Sequence of chain 1.C:
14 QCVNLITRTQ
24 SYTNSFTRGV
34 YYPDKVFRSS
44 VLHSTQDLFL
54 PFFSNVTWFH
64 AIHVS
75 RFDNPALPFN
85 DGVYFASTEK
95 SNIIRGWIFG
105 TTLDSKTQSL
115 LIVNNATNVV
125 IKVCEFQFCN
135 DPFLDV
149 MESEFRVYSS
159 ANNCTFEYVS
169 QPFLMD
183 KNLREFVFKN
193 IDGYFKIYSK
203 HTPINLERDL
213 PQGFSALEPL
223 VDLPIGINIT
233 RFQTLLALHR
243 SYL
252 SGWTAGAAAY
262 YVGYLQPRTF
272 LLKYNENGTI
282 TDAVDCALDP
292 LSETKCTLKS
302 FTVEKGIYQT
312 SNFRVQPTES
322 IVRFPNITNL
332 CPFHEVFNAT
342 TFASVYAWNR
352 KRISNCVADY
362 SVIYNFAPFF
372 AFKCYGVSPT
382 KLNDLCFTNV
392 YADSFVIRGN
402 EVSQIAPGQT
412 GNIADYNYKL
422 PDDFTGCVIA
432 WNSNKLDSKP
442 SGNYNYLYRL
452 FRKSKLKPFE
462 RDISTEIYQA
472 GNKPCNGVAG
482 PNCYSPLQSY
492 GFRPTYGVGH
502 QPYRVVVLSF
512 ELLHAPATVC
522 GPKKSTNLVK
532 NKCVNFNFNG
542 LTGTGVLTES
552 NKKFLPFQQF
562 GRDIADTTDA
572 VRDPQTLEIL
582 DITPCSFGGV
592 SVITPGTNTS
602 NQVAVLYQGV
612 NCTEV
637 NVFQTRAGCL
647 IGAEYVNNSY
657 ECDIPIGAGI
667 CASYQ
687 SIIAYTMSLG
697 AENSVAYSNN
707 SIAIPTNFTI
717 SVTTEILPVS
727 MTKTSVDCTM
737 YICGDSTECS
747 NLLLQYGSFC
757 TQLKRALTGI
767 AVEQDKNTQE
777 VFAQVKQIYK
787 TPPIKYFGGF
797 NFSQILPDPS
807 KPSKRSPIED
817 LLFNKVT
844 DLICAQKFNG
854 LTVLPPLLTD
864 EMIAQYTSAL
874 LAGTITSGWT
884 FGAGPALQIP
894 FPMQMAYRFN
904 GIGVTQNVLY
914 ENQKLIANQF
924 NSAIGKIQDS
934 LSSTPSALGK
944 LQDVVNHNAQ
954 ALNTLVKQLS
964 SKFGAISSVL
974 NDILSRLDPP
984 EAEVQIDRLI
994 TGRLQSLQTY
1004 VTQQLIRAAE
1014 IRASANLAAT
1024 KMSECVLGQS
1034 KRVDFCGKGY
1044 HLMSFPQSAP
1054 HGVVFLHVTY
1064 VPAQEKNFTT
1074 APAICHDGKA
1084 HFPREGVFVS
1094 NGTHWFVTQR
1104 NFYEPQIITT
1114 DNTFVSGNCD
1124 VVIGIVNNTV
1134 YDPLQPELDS

Binding-site contacts:
Ligand atom C1 contacts residue ASN705 of chain 1.B at 1.4 Å.
Ligand atom C5 contacts residue ASN705 of chain 1.B at 3.7 Å.
Ligand atom C3 contacts residue ASN705 of chain 1.B at 3.9 Å.
Ligand atom N2 contacts residue ASN705 of chain 1.B at 2.8 Å (h-bond).
Ligand atom C7 contacts residue SER704 of chain 1.B at 4.4 Å.
Ligand atom O3 contacts residue ILE790 of chain 1.C at 4.2 Å.
Ligand atom C8 contacts residue SER704 of chain 1.B at 3.7 Å.
Ligand atom C8 contacts residue TYR703 of chain 1.B at 4.3 Å (hydrophobic).
Ligand atom C1 contacts residue TYR792 of chain 1.C at 3.7 Å (hydrophobic).
Ligand atom C4 contacts residue ASN705 of chain 1.B at 4.3 Å.
Ligand atom C3 contacts residue ILE790 of chain 1.C at 4.3 Å (hydrophobic).
Ligand atom C2 contacts residue ASN705 of chain 1.B at 2.6 Å.
Ligand atom C5 contacts residue TYR792 of chain 1.C at 3.7 Å (hydrophobic).
Ligand atom C6 contacts residue TYR792 of chain 1.C at 4.4 Å (hydrophobic).
Ligand atom O5 contacts residue ASN705 of chain 1.B at 2.3 Å (h-bond).
Ligand atom C8 contacts residue ASN705 of chain 1.B at 3.9 Å.
Ligand atom O5 contacts residue TYR792 of chain 1.C at 3.6 Å.
Ligand atom O6 contacts residue TYR792 of chain 1.C at 3.6 Å.
Ligand atom C7 contacts residue ASN705 of chain 1.B at 3.7 Å.

Sequence of chain 1.B:
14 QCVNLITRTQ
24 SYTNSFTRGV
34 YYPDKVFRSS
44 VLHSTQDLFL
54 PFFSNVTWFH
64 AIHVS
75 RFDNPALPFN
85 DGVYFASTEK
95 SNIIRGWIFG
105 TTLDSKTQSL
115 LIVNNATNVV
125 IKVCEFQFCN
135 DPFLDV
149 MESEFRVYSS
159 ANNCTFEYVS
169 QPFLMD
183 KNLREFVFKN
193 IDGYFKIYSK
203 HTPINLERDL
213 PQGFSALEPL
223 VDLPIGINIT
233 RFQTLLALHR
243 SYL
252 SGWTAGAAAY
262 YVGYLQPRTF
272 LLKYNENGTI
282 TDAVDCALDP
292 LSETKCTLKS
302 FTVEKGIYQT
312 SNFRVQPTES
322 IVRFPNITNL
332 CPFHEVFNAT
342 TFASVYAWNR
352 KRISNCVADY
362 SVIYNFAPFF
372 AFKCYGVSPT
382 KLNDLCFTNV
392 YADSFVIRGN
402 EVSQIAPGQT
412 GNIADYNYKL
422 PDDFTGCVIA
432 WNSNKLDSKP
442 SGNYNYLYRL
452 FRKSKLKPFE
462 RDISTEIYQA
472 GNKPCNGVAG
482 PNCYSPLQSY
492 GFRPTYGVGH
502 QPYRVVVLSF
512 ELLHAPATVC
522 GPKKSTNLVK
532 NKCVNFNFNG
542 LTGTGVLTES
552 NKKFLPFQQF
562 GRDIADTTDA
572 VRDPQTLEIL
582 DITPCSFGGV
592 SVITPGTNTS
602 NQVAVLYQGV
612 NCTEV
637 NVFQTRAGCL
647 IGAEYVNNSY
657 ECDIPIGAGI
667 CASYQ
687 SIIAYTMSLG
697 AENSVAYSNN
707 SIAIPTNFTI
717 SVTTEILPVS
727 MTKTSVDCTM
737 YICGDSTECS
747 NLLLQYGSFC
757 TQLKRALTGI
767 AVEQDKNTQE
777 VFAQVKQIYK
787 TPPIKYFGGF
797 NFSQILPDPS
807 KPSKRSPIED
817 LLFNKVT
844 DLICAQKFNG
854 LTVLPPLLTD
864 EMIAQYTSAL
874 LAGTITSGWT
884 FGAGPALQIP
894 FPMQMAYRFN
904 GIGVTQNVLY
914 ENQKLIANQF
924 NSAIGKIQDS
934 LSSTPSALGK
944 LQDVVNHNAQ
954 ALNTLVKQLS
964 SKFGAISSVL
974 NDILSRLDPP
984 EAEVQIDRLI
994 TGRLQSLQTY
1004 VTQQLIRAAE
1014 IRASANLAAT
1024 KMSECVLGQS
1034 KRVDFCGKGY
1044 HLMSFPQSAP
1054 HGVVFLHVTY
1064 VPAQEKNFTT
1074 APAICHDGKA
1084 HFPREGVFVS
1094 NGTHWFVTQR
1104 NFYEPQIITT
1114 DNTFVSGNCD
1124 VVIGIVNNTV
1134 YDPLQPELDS

This small molecule binds to this protein.
Small molecule (SMILES): CC(=O)N[C@@H]1[C@@H](O)[C@H](O)[C@@H](CO)O[C@H]1O